Sequence of chain 2.A:
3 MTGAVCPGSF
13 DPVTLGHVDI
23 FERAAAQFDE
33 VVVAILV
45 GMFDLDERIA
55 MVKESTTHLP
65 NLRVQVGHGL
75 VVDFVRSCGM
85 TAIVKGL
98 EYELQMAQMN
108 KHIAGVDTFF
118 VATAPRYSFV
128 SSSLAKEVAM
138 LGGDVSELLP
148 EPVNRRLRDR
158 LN

Binding-site contacts:
Ligand atom C12 contacts residue HIS19 of chain 2.A at 3.8 Å.
Ligand atom C02 contacts residue THR120 of chain 2.A at 3.2 Å.
Ligand atom C09 contacts residue SER129 of chain 2.A at 3.7 Å.
Ligand atom C04 contacts residue VAL127 of chain 2.A at 3.3 Å (hydrophobic).
Ligand atom C08 contacts residue HIS19 of chain 2.A at 3.4 Å.
Ligand atom N07 contacts residue THR16 of chain 2.A at 3.8 Å.
Ligand atom C10 contacts residue SER128 of chain 2.A at 3.4 Å.
Ligand atom C12 contacts residue SER129 of chain 2.A at 3.5 Å.
Ligand atom C03 contacts residue TYR124 of chain 2.A at 3.3 Å (hydrophobic).
Ligand atom N07 contacts residue HIS19 of chain 2.A at 3.6 Å (h-bond).
Ligand atom C01 contacts residue GLY18 of chain 2.A at 3.4 Å.
Ligand atom N07 contacts residue VAL127 of chain 2.A at 3.6 Å.
Ligand atom C06 contacts residue GLY18 of chain 2.A at 3.7 Å.
Ligand atom C03 contacts residue GLY18 of chain 2.A at 3.6 Å.
Ligand atom N11 contacts residue SER128 of chain 2.A at 3.9 Å.
Ligand atom C09 contacts residue HIS19 of chain 2.A at 3.2 Å.
Ligand atom C10 contacts residue HIS19 of chain 2.A at 3.1 Å.
Ligand atom N11 contacts residue THR16 of chain 2.A at 2.8 Å (h-bond).
Ligand atom C10 contacts residue VAL127 of chain 2.A at 3.9 Å (hydrophobic).
Ligand atom C01 contacts residue HIS19 of chain 2.A at 4.1 Å.
Ligand atom C05 contacts residue HIS19 of chain 2.A at 4.1 Å.
Ligand atom C05 contacts residue GLY18 of chain 2.A at 4.0 Å.
Ligand atom C03 contacts residue THR120 of chain 2.A at 3.1 Å.
Ligand atom N11 contacts residue VAL127 of chain 2.A at 3.5 Å (h-bond).
Ligand atom C04 contacts residue TYR124 of chain 2.A at 3.6 Å (hydrophobic).
Ligand atom N11 contacts residue HIS19 of chain 2.A at 3.5 Å.
Ligand atom C04 contacts residue GLY18 of chain 2.A at 3.7 Å.
Ligand atom C05 contacts residue THR16 of chain 2.A at 4.1 Å.
Ligand atom O13 contacts residue SER130 of chain 2.A at 4.1 Å.
Ligand atom C12 contacts residue SER128 of chain 2.A at 4.0 Å.
Ligand atom O13 contacts residue SER129 of chain 2.A at 2.7 Å (h-bond).
Ligand atom C05 contacts residue VAL127 of chain 2.A at 4.0 Å (hydrophobic).
Ligand atom C10 contacts residue THR16 of chain 2.A at 3.3 Å.
Ligand atom O13 contacts residue SER128 of chain 2.A at 3.6 Å.
Ligand atom C02 contacts residue GLY18 of chain 2.A at 3.7 Å.
Ligand atom C01 contacts residue ILE22 of chain 2.A at 3.5 Å (hydrophobic).
Ligand atom C10 contacts residue SER129 of chain 2.A at 3.2 Å.
Ligand atom C09 contacts residue SER128 of chain 2.A at 3.7 Å.
Ligand atom C06 contacts residue HIS19 of chain 2.A at 3.8 Å.
Ligand atom C08 contacts residue VAL127 of chain 2.A at 4.2 Å (hydrophobic).

The protein below binds the small molecule below.
Small molecule (SMILES): Cc1c(C(=O)O)cnn1-c1ccccc1